Sequence of chain 1.A:
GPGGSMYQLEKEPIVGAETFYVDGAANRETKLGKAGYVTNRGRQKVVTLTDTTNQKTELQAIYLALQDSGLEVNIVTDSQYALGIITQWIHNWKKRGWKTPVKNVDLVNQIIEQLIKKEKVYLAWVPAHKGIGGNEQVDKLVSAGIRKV

A small-molecule ligand and the protein it binds are described below.
Small molecule (SMILES): O=C(Sc1nnc(/C=C/c2ccccc2)o1)c1ccc([N+](=O)[O-])s1

Binding-site contacts:
Ligand atom CAL contacts residue GLN80 of chain 1.A at 3.2 Å.
Ligand atom CAU contacts residue MN1 of chain 1.B at 2.1 Å.
Ligand atom CAU contacts residue ASP139 of chain 1.A at 3.5 Å.
Ligand atom OAW contacts residue ASP139 of chain 1.A at 3.2 Å (salt-bridge).
Ligand atom SAQ contacts residue ARG147 of chain 1.A at 3.2 Å (salt-bridge).
Ligand atom CAU contacts residue MN1 of chain 1.C at 3.3 Å.
Ligand atom CAC contacts residue MN1 of chain 1.C at 3.1 Å.
Ligand atom OAX contacts residue ASP139 of chain 1.A at 3.3 Å (salt-bridge).
Ligand atom SAQ contacts residue MN1 of chain 1.B at 2.5 Å.
Ligand atom OAS contacts residue GLY24 of chain 1.A at 3.0 Å (h-bond).
Ligand atom OAW contacts residue MN1 of chain 1.C at 3.2 Å.
Ligand atom NAV contacts residue MN1 of chain 1.B at 1.9 Å.
Ligand atom NAO contacts residue ASN54 of chain 1.A at 2.9 Å.
Ligand atom NAV contacts residue ASP78 of chain 1.A at 2.8 Å (salt-bridge).
Ligand atom CAD contacts residue ARG147 of chain 1.A at 3.4 Å.
Ligand atom SAQ contacts residue GLU58 of chain 1.A at 3.4 Å (salt-bridge).
Ligand atom OAW contacts residue ASP23 of chain 1.A at 2.3 Å (salt-bridge).
Ligand atom CAU contacts residue ARG147 of chain 1.A at 3.4 Å.
Ligand atom OAX contacts residue ALA128 of chain 1.A at 3.1 Å.
Ligand atom OAX contacts residue ASN135 of chain 1.A at 3.5 Å (h-bond).
Ligand atom CAD contacts residue MN1 of chain 1.C at 3.4 Å.
Ligand atom OAS contacts residue ARG147 of chain 1.A at 3.5 Å (salt-bridge).
Ligand atom NAV contacts residue ASP139 of chain 1.A at 3.0 Å (salt-bridge).
Ligand atom CAU contacts residue ASP78 of chain 1.A at 3.3 Å.
Ligand atom OAW contacts residue MN1 of chain 1.B at 1.8 Å.
Ligand atom CAC contacts residue ARG147 of chain 1.A at 3.3 Å.
Ligand atom SAQ contacts residue ASP23 of chain 1.A at 3.1 Å (salt-bridge).
Ligand atom SAQ contacts residue MN1 of chain 1.C at 2.0 Å.
Ligand atom NAV contacts residue ASP23 of chain 1.A at 3.2 Å (salt-bridge).
Ligand atom OAS contacts residue GLU58 of chain 1.A at 2.5 Å (salt-bridge).
Ligand atom CAD contacts residue GLU58 of chain 1.A at 3.4 Å.
Ligand atom CAH contacts residue SER79 of chain 1.A at 3.5 Å.
Ligand atom CAN contacts residue TYR81 of chain 1.A at 2.9 Å (hydrophobic).
Ligand atom OAX contacts residue MN1 of chain 1.B at 3.0 Å.
Ligand atom OAW contacts residue ASP78 of chain 1.A at 2.3 Å (salt-bridge).
Ligand atom OAS contacts residue MN1 of chain 1.C at 3.0 Å.
Ligand atom CAM contacts residue TYR81 of chain 1.A at 3.5 Å (hydrophobic).
Ligand atom CAA contacts residue ALA128 of chain 1.A at 3.5 Å (hydrophobic).
Ligand atom CAA contacts residue MN1 of chain 1.B at 3.1 Å.
Ligand atom SAQ contacts residue ASP78 of chain 1.A at 3.1 Å (salt-bridge).